Binding-site contacts:
Ligand atom C11 contacts residue SER139 of chain 1.B at 3.6 Å.
Ligand atom N20 contacts residue HIS138 of chain 1.B at 3.0 Å (h-bond).
Ligand atom O23 contacts residue SER139 of chain 1.B at 2.9 Å (h-bond).
Ligand atom C3 contacts residue LEU230 of chain 1.B at 3.9 Å (hydrophobic).
Ligand atom O23 contacts residue GLY67 of chain 1.B at 3.6 Å.
Ligand atom C15 contacts residue ALA68 of chain 1.B at 3.5 Å (hydrophobic).
Ligand atom C8 contacts residue ALA68 of chain 1.B at 3.5 Å (hydrophobic).
Ligand atom C8 contacts residue SER139 of chain 1.B at 2.8 Å.
Ligand atom C12 contacts residue GLY67 of chain 1.B at 3.7 Å.
Ligand atom C13 contacts residue SER139 of chain 1.B at 3.8 Å.
Ligand atom C12 contacts residue SER139 of chain 1.B at 3.9 Å.
Ligand atom C15 contacts residue TYR211 of chain 1.B at 3.8 Å (hydrophobic).
Ligand atom C4 contacts residue LEU230 of chain 1.B at 3.5 Å (hydrophobic).
Ligand atom C14 contacts residue SER139 of chain 1.B at 3.1 Å.
Ligand atom CL27 contacts residue LEU165 of chain 1.B at 3.7 Å.
Ligand atom O23 contacts residue MET140 of chain 1.B at 3.0 Å (h-bond).
Ligand atom O22 contacts residue GLU70 of chain 1.B at 3.2 Å (salt-bridge).
Ligand atom C7 contacts residue HIS138 of chain 1.B at 3.8 Å.
Ligand atom F26 contacts residue GLY227 of chain 1.B at 3.4 Å.
Ligand atom C16 contacts residue ALA68 of chain 1.B at 3.2 Å (hydrophobic).
Ligand atom C7 contacts residue ARG74 of chain 1.B at 3.8 Å.
Ligand atom O22 contacts residue VAL287 of chain 1.B at 3.6 Å.
Ligand atom C11 contacts residue HIS286 of chain 1.B at 3.6 Å.
Ligand atom C7 contacts residue GLU70 of chain 1.B at 3.6 Å.
Ligand atom N20 contacts residue VAL287 of chain 1.B at 3.6 Å.
Ligand atom C16 contacts residue SER139 of chain 1.B at 3.6 Å.
Ligand atom C5 contacts residue GLY227 of chain 1.B at 3.8 Å.
Ligand atom O23 contacts residue ALA68 of chain 1.B at 2.8 Å (h-bond).
Ligand atom O22 contacts residue ARG74 of chain 1.B at 3.0 Å (salt-bridge).
Ligand atom C3 contacts residue GLY227 of chain 1.B at 3.8 Å.
Ligand atom O24 contacts residue TYR211 of chain 1.B at 3.7 Å.
Ligand atom C12 contacts residue ALA68 of chain 1.B at 3.2 Å (hydrophobic).
Ligand atom O24 contacts residue GLU70 of chain 1.B at 3.7 Å.
Ligand atom C1 contacts residue LEU222 of chain 1.B at 3.6 Å (hydrophobic).
Ligand atom N21 contacts residue SER139 of chain 1.B at 2.9 Å (h-bond).
Ligand atom C7 contacts residue VAL287 of chain 1.B at 3.8 Å (hydrophobic).
Ligand atom O25 contacts residue LEU230 of chain 1.B at 3.8 Å.
Ligand atom C9 contacts residue ILE196 of chain 1.B at 3.8 Å (hydrophobic).
Ligand atom C6 contacts residue LEU230 of chain 1.B at 3.8 Å (hydrophobic).
Ligand atom C1 contacts residue LEU230 of chain 1.B at 3.8 Å (hydrophobic).

Sequence of chain 1.B:
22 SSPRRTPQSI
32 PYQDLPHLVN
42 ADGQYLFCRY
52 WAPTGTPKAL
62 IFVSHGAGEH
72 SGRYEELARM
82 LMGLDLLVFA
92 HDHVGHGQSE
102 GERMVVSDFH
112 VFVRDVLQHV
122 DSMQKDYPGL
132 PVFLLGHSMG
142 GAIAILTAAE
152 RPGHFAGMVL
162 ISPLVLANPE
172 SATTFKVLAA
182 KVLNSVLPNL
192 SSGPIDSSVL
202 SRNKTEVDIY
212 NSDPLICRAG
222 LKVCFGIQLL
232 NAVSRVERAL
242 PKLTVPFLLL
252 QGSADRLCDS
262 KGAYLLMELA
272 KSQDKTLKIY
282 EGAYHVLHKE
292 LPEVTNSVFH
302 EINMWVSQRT

This protein binds this small molecule.
Small molecule (SMILES): O=C1NC2(CO1)CC(C(=O)N1CCC(COc3ccc(F)cc3Cl)CC1)C2